Binding-site contacts:
Ligand atom CG2 contacts residue PHE76 of chain 57.B at 3.8 Å (hydrophobic).

Sequence of chain 57.B:
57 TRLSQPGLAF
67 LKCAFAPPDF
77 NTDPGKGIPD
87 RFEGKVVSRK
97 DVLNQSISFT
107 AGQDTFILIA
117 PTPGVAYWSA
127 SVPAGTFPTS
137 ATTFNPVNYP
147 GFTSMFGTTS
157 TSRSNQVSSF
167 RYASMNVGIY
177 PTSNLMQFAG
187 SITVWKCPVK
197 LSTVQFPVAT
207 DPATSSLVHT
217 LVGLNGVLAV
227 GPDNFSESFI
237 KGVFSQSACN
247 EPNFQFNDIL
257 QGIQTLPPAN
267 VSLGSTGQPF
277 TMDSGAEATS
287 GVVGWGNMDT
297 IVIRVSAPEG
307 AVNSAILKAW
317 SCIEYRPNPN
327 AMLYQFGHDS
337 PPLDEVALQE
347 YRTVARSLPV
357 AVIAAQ

A protein and the small-molecule ligand that binds it are described below.
Small molecule (SMILES): CC(C)[C@H](NC(=O)[C@H](CCCN=C(N)N)NC(=O)[C@@H](N)CCC(=O)O)C(=O)N[C@H](C=O)CCCCN